This protein binds this small molecule.
Small molecule (SMILES): CC(=O)N[C@@H]1[C@@H](O)[C@H](O)[C@@H](CO)O[C@H]1O

Binding-site contacts:
Ligand atom C5 contacts residue ASN510 of chain 1.A at 3.6 Å.
Ligand atom O6 contacts residue ARG506 of chain 1.A at 3.1 Å.
Ligand atom C2 contacts residue ASN510 of chain 1.A at 2.5 Å.
Ligand atom O5 contacts residue ARG506 of chain 1.A at 3.9 Å.
Ligand atom C4 contacts residue ASN510 of chain 1.A at 4.3 Å.
Ligand atom C7 contacts residue ASN510 of chain 1.A at 3.5 Å.
Ligand atom O5 contacts residue ASN510 of chain 1.A at 2.5 Å (h-bond).
Ligand atom O7 contacts residue ASN510 of chain 1.A at 3.9 Å.
Ligand atom C5 contacts residue ARG506 of chain 1.A at 4.1 Å.
Ligand atom C6 contacts residue GLU507 of chain 1.A at 3.7 Å.
Ligand atom C1 contacts residue ASN510 of chain 1.A at 1.4 Å.
Ligand atom C3 contacts residue ASN510 of chain 1.A at 3.8 Å.
Ligand atom O6 contacts residue GLU507 of chain 1.A at 4.1 Å.
Ligand atom C8 contacts residue ASN510 of chain 1.A at 4.4 Å.
Ligand atom C6 contacts residue ARG506 of chain 1.A at 3.1 Å.
Ligand atom N2 contacts residue ASN510 of chain 1.A at 2.8 Å (h-bond).

Sequence of chain 1.A:
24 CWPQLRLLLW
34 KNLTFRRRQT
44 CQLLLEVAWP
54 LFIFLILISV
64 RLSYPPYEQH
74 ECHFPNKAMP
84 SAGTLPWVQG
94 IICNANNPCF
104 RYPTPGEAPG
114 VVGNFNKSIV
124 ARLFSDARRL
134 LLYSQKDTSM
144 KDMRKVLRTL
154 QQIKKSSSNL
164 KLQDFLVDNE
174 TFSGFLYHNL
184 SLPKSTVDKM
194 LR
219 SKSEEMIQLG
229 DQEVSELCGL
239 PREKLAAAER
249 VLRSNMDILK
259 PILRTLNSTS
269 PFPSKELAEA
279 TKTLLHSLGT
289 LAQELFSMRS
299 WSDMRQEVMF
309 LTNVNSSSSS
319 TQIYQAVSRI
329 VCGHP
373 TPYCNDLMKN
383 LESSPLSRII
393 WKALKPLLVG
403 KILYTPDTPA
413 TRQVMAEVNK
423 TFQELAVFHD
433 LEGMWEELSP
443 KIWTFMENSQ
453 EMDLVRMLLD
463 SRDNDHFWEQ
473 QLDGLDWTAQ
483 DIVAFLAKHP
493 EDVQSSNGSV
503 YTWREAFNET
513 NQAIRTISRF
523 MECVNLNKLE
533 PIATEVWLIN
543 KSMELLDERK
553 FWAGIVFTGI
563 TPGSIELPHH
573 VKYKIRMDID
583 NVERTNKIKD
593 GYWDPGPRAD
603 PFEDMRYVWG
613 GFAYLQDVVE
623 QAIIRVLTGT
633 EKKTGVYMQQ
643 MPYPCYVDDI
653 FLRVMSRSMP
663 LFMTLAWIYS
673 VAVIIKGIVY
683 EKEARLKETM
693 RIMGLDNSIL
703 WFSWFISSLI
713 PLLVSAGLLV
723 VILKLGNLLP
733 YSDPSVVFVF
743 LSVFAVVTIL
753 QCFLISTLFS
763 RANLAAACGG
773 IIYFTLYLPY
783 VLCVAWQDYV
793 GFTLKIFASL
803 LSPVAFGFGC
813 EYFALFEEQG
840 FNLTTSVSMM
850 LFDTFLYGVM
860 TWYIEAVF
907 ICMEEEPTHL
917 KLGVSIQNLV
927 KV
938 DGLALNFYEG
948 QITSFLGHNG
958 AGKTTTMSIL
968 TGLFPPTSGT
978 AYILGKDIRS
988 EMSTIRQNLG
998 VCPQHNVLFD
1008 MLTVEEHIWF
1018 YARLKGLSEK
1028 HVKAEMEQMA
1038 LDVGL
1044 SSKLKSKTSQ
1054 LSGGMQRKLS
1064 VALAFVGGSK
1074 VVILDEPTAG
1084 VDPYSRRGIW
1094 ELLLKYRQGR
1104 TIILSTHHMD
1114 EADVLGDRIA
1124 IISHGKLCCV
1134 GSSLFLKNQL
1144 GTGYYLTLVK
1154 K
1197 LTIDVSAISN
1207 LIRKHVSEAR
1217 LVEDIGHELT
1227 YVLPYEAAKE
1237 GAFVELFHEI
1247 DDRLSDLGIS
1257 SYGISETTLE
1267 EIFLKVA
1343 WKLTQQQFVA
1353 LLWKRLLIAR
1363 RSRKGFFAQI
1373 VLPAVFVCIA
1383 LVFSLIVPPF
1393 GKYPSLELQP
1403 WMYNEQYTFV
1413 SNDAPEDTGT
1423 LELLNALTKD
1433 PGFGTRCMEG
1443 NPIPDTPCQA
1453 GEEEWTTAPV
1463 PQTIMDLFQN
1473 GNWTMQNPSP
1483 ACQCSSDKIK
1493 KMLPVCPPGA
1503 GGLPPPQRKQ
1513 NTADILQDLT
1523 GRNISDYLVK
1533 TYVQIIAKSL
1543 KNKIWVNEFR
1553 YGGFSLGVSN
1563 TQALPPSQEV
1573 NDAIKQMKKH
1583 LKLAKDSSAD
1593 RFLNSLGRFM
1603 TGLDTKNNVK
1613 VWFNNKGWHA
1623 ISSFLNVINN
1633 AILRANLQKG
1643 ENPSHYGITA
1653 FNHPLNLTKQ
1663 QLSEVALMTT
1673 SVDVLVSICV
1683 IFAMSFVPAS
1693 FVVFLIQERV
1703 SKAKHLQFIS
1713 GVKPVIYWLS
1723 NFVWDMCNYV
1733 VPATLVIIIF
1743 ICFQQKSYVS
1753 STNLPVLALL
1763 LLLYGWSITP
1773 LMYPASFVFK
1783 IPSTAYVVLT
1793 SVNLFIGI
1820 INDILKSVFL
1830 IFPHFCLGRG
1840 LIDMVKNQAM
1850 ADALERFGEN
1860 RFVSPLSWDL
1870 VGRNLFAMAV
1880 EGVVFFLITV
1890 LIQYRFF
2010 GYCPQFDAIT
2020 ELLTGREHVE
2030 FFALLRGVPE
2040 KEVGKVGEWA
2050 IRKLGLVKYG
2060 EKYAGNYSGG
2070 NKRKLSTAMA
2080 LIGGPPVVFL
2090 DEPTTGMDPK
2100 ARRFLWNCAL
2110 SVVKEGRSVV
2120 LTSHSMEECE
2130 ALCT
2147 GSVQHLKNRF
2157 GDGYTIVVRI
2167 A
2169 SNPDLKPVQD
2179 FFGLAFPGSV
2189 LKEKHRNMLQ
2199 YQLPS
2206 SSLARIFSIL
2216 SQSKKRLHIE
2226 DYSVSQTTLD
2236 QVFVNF